The protein below binds the small molecule below.
Small molecule (SMILES): Cc1cc(CCCOc2c(C)cc(-c3noc(C(F)(F)F)n3)cc2C)on1

Sequence of chain 5.A:
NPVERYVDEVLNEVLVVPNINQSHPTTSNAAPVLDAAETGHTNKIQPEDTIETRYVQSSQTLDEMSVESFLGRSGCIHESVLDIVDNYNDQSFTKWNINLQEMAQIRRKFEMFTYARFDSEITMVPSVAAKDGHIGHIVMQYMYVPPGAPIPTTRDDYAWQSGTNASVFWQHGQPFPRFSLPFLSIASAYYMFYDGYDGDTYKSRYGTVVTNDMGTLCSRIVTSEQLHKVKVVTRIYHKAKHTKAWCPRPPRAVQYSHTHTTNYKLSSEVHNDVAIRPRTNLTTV

Binding-site contacts:
Ligand atom CM4 contacts residue PHE179 of chain 5.A at 3.5 Å (hydrophobic).
Ligand atom CM3 contacts residue ASN212 of chain 5.A at 3.5 Å.
Ligand atom C3A contacts residue LEU217 of chain 5.A at 3.6 Å (hydrophobic).
Ligand atom N2 contacts residue MET214 of chain 5.A at 3.8 Å.
Ligand atom C6B contacts residue ILE98 of chain 5.A at 3.7 Å (hydrophobic).
Ligand atom F3 contacts residue VAL168 of chain 5.A at 3.0 Å.
Ligand atom N1A contacts residue MET124 of chain 5.A at 3.5 Å.
Ligand atom O1 contacts residue MET214 of chain 5.A at 3.5 Å (h-bond).
Ligand atom CM6 contacts residue LEU181 of chain 5.A at 3.5 Å (hydrophobic).
Ligand atom C3A contacts residue PHE179 of chain 5.A at 3.1 Å (hydrophobic).
Ligand atom C4B contacts residue ILE98 of chain 5.A at 3.8 Å (hydrophobic).
Ligand atom CM4 contacts residue TYR144 of chain 5.A at 3.8 Å (hydrophobic).
Ligand atom C5B contacts residue LEU181 of chain 5.A at 3.5 Å (hydrophobic).
Ligand atom O1B contacts residue ILE98 of chain 5.A at 3.3 Å.
Ligand atom F1 contacts residue TYR144 of chain 5.A at 3.3 Å.
Ligand atom N1A contacts residue LEU217 of chain 5.A at 3.3 Å.
Ligand atom C4 contacts residue TYR190 of chain 5.A at 3.6 Å (hydrophobic).
Ligand atom CM2 contacts residue ILE77 of chain 5.A at 3.1 Å (hydrophobic).
Ligand atom C4 contacts residue LEU100 of chain 5.A at 3.7 Å (hydrophobic).
Ligand atom C2B contacts residue ILE98 of chain 5.A at 3.7 Å (hydrophobic).
Ligand atom C1B contacts residue ILE98 of chain 5.A at 3.4 Å (hydrophobic).
Ligand atom N1A contacts residue PHE179 of chain 5.A at 3.6 Å.
Ligand atom C6B contacts residue LEU181 of chain 5.A at 3.3 Å (hydrophobic).
Ligand atom C2A contacts residue PHE179 of chain 5.A at 3.6 Å (hydrophobic).
Ligand atom O1A contacts residue LEU217 of chain 5.A at 3.0 Å.
Ligand atom N3A contacts residue PHE179 of chain 5.A at 3.4 Å.
Ligand atom O1A contacts residue PHE179 of chain 5.A at 3.3 Å.
Ligand atom F2 contacts residue TYR142 of chain 5.A at 2.8 Å.
Ligand atom F2 contacts residue MET143 of chain 5.A at 3.3 Å.
Ligand atom F2 contacts residue ALA166 of chain 5.A at 3.5 Å.
Ligand atom CM6 contacts residue LEU184 of chain 5.A at 3.4 Å (hydrophobic).
Ligand atom F2 contacts residue TYR144 of chain 5.A at 3.0 Å.
Ligand atom C5B contacts residue ILE98 of chain 5.A at 3.5 Å (hydrophobic).
Ligand atom F1 contacts residue ALA166 of chain 5.A at 3.6 Å.
Ligand atom F1 contacts residue PHE179 of chain 5.A at 3.8 Å.
Ligand atom N3A contacts residue TYR144 of chain 5.A at 3.5 Å.
Ligand atom F3 contacts residue PHE179 of chain 5.A at 3.0 Å.
Ligand atom F3 contacts residue TYR142 of chain 5.A at 3.8 Å.
Ligand atom O1A contacts residue MET124 of chain 5.A at 3.2 Å.
Ligand atom CM2 contacts residue ILE122 of chain 5.A at 3.8 Å (hydrophobic).